Binding-site contacts:
Ligand atom C4 contacts residue ASN324 of chain 1.I at 4.2 Å.
Ligand atom C5 contacts residue ASN324 of chain 1.I at 3.7 Å.
Ligand atom O5 contacts residue ASN324 of chain 1.I at 2.4 Å (h-bond).
Ligand atom C8 contacts residue ASN324 of chain 1.I at 4.3 Å.
Ligand atom C1 contacts residue ASN324 of chain 1.I at 1.4 Å.
Ligand atom C2 contacts residue ASN324 of chain 1.I at 2.5 Å.
Ligand atom N2 contacts residue ASN324 of chain 1.I at 2.9 Å (h-bond).
Ligand atom C7 contacts residue ASN324 of chain 1.I at 3.4 Å.
Ligand atom C3 contacts residue ASN324 of chain 1.I at 3.8 Å.
Ligand atom O7 contacts residue ASN324 of chain 1.I at 3.5 Å (h-bond).

A protein and the small-molecule ligand that binds it are described below.
Small molecule (SMILES): CC(=O)N[C@@H]1[C@@H](O)[C@H](O)[C@@H](CO)O[C@H]1O

Sequence of chain 1.I:
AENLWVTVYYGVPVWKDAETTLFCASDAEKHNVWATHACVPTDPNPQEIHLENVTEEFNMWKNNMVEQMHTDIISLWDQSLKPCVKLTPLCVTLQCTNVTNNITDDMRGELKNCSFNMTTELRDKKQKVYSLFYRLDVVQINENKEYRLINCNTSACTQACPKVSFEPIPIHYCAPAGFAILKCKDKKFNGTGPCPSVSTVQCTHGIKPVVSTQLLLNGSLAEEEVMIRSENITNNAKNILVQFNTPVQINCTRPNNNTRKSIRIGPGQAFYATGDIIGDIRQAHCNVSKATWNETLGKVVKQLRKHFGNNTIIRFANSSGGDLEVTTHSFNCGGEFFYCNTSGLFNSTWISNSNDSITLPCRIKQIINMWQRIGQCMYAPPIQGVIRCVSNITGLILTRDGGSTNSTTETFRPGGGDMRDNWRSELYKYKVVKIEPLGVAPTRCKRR